The small molecule below binds the protein below.
Small molecule (SMILES): CC(=O)N[C@@H]1[C@@H](O)[C@H](O)[C@@H](CO)O[C@H]1O

Sequence of chain 1.B:
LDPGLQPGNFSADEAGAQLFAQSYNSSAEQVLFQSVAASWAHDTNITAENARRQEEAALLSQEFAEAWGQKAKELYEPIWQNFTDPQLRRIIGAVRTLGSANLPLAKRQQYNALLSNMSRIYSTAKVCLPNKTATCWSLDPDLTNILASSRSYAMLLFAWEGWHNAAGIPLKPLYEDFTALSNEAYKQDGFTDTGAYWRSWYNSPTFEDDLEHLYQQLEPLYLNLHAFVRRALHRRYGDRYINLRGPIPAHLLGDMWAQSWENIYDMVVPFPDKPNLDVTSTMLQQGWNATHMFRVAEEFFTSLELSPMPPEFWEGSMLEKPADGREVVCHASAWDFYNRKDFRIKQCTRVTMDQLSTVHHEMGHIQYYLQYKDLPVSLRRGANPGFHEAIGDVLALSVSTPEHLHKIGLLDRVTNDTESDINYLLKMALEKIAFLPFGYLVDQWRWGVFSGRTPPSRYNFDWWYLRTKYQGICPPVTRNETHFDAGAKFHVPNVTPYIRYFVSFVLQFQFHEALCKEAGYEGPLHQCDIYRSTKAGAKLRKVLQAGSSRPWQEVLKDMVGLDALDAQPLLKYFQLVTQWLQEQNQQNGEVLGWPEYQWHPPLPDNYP

Binding-site contacts:
Ligand atom O3 contacts residue PRO524 of chain 1.B at 3.8 Å.
Ligand atom O5 contacts residue ASN416 of chain 1.B at 2.3 Å (h-bond).
Ligand atom C3 contacts residue ASN416 of chain 1.B at 3.8 Å.
Ligand atom C4 contacts residue ASN416 of chain 1.B at 4.2 Å.
Ligand atom C8 contacts residue GLN527 of chain 1.B at 2.9 Å.
Ligand atom C1 contacts residue ASN416 of chain 1.B at 1.4 Å.
Ligand atom N2 contacts residue ASN416 of chain 1.B at 3.0 Å (h-bond).
Ligand atom C1 contacts residue GLN527 of chain 1.B at 4.4 Å.
Ligand atom O7 contacts residue ASN416 of chain 1.B at 3.4 Å (h-bond).
Ligand atom N2 contacts residue PRO524 of chain 1.B at 4.3 Å.
Ligand atom C5 contacts residue ASN416 of chain 1.B at 3.6 Å.
Ligand atom C7 contacts residue ASN416 of chain 1.B at 3.4 Å.
Ligand atom C3 contacts residue GLN527 of chain 1.B at 4.4 Å.
Ligand atom C7 contacts residue GLN527 of chain 1.B at 3.3 Å.
Ligand atom C3 contacts residue PRO524 of chain 1.B at 4.3 Å (hydrophobic).
Ligand atom C2 contacts residue GLN527 of chain 1.B at 4.0 Å.
Ligand atom N2 contacts residue GLN527 of chain 1.B at 2.8 Å (h-bond).
Ligand atom C2 contacts residue ASN416 of chain 1.B at 2.5 Å.